Sequence of chain 2.A:
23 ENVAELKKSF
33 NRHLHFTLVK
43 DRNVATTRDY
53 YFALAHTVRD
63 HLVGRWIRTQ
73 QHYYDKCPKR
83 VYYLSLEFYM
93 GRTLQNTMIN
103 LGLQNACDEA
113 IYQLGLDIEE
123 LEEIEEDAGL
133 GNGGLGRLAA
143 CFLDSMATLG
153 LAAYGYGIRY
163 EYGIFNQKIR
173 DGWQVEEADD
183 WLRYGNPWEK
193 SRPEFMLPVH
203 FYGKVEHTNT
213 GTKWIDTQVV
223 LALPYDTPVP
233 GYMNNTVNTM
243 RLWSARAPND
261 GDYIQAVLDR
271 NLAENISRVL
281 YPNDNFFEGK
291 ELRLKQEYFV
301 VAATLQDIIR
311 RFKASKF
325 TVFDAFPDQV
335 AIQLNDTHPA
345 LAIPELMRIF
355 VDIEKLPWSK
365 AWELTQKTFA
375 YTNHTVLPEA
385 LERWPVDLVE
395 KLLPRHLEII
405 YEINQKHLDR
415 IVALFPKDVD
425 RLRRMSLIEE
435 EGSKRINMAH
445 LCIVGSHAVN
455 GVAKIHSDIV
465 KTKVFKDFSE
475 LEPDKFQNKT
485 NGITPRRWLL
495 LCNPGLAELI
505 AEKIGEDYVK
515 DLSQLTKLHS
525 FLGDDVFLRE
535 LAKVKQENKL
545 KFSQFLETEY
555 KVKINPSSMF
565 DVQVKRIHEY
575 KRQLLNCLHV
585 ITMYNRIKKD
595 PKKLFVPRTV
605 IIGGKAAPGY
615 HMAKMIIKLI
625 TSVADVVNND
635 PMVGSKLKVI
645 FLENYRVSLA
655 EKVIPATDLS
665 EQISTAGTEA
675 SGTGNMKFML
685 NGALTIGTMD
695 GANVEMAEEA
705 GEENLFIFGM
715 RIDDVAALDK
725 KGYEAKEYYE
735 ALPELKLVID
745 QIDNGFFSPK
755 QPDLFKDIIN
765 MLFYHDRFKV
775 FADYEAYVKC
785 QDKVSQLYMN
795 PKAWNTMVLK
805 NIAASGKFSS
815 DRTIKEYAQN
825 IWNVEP

The protein below binds the small molecule below.
Small molecule (SMILES): CC(=O)N[C@@H]1O[C@H](CO)[C@@H](O)[C@H](O)[C@H]1O

Binding-site contacts:
Ligand atom O3 contacts residue GLU673 of chain 2.A at 2.5 Å (salt-bridge).
Ligand atom C4 contacts residue ASN485 of chain 2.A at 4.0 Å.
Ligand atom C3 contacts residue GLU673 of chain 2.A at 3.4 Å.
Ligand atom C6 contacts residue LEU137 of chain 2.A at 4.0 Å (hydrophobic).
Ligand atom O3 contacts residue SER675 of chain 2.A at 3.1 Å (h-bond).
Ligand atom O7 contacts residue ASN285 of chain 2.A at 3.3 Å (h-bond).
Ligand atom C7 contacts residue LEU137 of chain 2.A at 4.0 Å (hydrophobic).
Ligand atom N1 contacts residue HIS378 of chain 2.A at 3.0 Å (h-bond).
Ligand atom O4 contacts residue ASN485 of chain 2.A at 3.4 Å (h-bond).
Ligand atom C4 contacts residue GLY676 of chain 2.A at 3.8 Å.
Ligand atom C1 contacts residue ASN285 of chain 2.A at 3.9 Å.
Ligand atom O2 contacts residue GLU673 of chain 2.A at 3.3 Å (salt-bridge).
Ligand atom C1 contacts residue HIS378 of chain 2.A at 3.6 Å.
Ligand atom O2 contacts residue TYR574 of chain 2.A at 3.1 Å (h-bond).
Ligand atom C3 contacts residue GLY676 of chain 2.A at 4.0 Å.
Ligand atom C6 contacts residue ASN485 of chain 2.A at 3.3 Å.
Ligand atom O6 contacts residue ASN485 of chain 2.A at 3.0 Å (h-bond).
Ligand atom O3 contacts residue ALA674 of chain 2.A at 3.4 Å (h-bond).
Ligand atom C2 contacts residue HIS378 of chain 2.A at 3.5 Å.
Ligand atom O3 contacts residue GLY676 of chain 2.A at 3.3 Å (h-bond).
Ligand atom O5 contacts residue HIS378 of chain 2.A at 3.7 Å.
Ligand atom O6 contacts residue LEU140 of chain 2.A at 4.0 Å.
Ligand atom O7 contacts residue LEU137 of chain 2.A at 3.6 Å.
Ligand atom O2 contacts residue ASN285 of chain 2.A at 2.8 Å (h-bond).
Ligand atom O6 contacts residue VAL456 of chain 2.A at 3.3 Å.
Ligand atom C8 contacts residue ASP340 of chain 2.A at 3.5 Å.
Ligand atom C5 contacts residue LEU137 of chain 2.A at 3.8 Å (hydrophobic).
Ligand atom O6 contacts residue HIS378 of chain 2.A at 2.6 Å (h-bond).
Ligand atom C8 contacts residue THR379 of chain 2.A at 3.8 Å.
Ligand atom C8 contacts residue LEU137 of chain 2.A at 4.0 Å (hydrophobic).
Ligand atom C2 contacts residue GLU673 of chain 2.A at 3.9 Å.
Ligand atom C2 contacts residue ASN285 of chain 2.A at 3.9 Å.
Ligand atom O4 contacts residue SER675 of chain 2.A at 3.7 Å.
Ligand atom C7 contacts residue HIS378 of chain 2.A at 4.0 Å.
Ligand atom O5 contacts residue LEU137 of chain 2.A at 4.0 Å.
Ligand atom C6 contacts residue HIS378 of chain 2.A at 3.4 Å.
Ligand atom O4 contacts residue GLY676 of chain 2.A at 2.8 Å (h-bond).
Ligand atom C7 contacts residue ASN285 of chain 2.A at 3.4 Å.
Ligand atom N1 contacts residue ASN285 of chain 2.A at 3.7 Å.
Ligand atom C8 contacts residue ASN285 of chain 2.A at 3.4 Å.